Binding-site contacts:
Ligand atom N6 contacts residue PHE4959 of chain 1.D at 3.8 Å.
Ligand atom N6 contacts residue LEU4985 of chain 1.D at 4.4 Å.
Ligand atom C8 contacts residue MET4954 of chain 1.D at 3.4 Å (hydrophobic).
Ligand atom C8 contacts residue PHE4975 of chain 1.D at 4.3 Å (hydrophobic).
Ligand atom C6 contacts residue PHE4959 of chain 1.D at 4.2 Å (hydrophobic).
Ligand atom N1 contacts residue ASN4984 of chain 1.D at 3.4 Å (h-bond).
Ligand atom N6 contacts residue ASN4984 of chain 1.D at 4.3 Å.
Ligand atom N7 contacts residue PHE4959 of chain 1.D at 2.9 Å (h-bond).
Ligand atom C4 contacts residue THR4979 of chain 1.D at 4.2 Å.
Ligand atom N7 contacts residue THR4979 of chain 1.D at 3.8 Å.
Ligand atom C8 contacts residue PHE4959 of chain 1.D at 3.7 Å (hydrophobic).
Ligand atom C8 contacts residue LYS4957 of chain 1.D at 3.2 Å.
Ligand atom C6 contacts residue LEU4985 of chain 1.D at 4.4 Å (hydrophobic).
Ligand atom C6 contacts residue CYS4958 of chain 1.D at 4.4 Å (hydrophobic).
Ligand atom C2 contacts residue THR4979 of chain 1.D at 3.8 Å.
Ligand atom C2 contacts residue LEU4985 of chain 1.D at 3.9 Å (hydrophobic).
Ligand atom N3 contacts residue MET4954 of chain 1.D at 4.4 Å.
Ligand atom N6 contacts residue ILE4960 of chain 1.D at 4.0 Å.
Ligand atom N3 contacts residue ASN4984 of chain 1.D at 4.5 Å.
Ligand atom N1 contacts residue THR4979 of chain 1.D at 3.6 Å.
Ligand atom C8 contacts residue CYS4958 of chain 1.D at 4.1 Å (hydrophobic).
Ligand atom C6 contacts residue THR4979 of chain 1.D at 4.1 Å.
Ligand atom C2 contacts residue ASN4984 of chain 1.D at 3.3 Å.
Ligand atom C5 contacts residue PHE4959 of chain 1.D at 3.7 Å (hydrophobic).
Ligand atom N1 contacts residue LEU4985 of chain 1.D at 3.6 Å (h-bond).
Ligand atom C4 contacts residue MET4954 of chain 1.D at 4.1 Å (hydrophobic).
Ligand atom N3 contacts residue LEU4985 of chain 1.D at 4.3 Å.
Ligand atom N9 contacts residue MET4954 of chain 1.D at 3.6 Å.
Ligand atom C5 contacts residue THR4979 of chain 1.D at 4.0 Å.
Ligand atom N6 contacts residue CYS4958 of chain 1.D at 3.5 Å (h-bond).
Ligand atom C6 contacts residue HIS4983 of chain 1.D at 3.3 Å.
Ligand atom N7 contacts residue CYS4958 of chain 1.D at 3.4 Å.
Ligand atom C8 contacts residue THR4979 of chain 1.D at 4.2 Å.
Ligand atom N1 contacts residue HIS4983 of chain 1.D at 3.4 Å (h-bond).
Ligand atom N6 contacts residue HIS4983 of chain 1.D at 2.3 Å (h-bond).
Ligand atom N7 contacts residue LYS4957 of chain 1.D at 3.6 Å (salt-bridge).

A protein and the small-molecule ligand that binds it are described below.
Small molecule (SMILES): Nc1ncnc2[nH]cnc12

Sequence of chain 1.D:
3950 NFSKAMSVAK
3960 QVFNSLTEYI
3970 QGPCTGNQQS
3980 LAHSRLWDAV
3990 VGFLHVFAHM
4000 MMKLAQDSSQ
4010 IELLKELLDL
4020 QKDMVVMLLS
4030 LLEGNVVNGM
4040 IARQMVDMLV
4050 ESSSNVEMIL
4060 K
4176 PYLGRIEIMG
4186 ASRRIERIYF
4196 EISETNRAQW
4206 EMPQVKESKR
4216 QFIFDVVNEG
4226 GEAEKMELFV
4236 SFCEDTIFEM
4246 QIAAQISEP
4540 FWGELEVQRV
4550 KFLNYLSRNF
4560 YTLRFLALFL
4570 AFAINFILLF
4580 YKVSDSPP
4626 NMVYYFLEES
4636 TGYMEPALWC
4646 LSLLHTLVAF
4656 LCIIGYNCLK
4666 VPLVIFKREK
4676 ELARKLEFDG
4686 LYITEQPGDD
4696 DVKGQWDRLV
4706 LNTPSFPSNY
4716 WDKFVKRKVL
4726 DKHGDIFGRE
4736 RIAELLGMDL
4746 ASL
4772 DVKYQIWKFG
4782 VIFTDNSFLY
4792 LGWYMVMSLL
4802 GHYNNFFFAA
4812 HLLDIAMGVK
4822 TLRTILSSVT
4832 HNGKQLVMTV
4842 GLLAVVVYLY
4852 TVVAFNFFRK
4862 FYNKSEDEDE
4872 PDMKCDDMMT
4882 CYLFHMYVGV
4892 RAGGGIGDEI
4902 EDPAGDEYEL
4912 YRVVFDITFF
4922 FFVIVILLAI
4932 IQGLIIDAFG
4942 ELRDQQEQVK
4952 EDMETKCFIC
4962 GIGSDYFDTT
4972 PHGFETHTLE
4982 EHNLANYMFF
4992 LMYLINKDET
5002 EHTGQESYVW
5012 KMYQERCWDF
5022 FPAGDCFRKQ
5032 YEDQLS